Binding-site contacts:
Ligand atom OP1 contacts residue PHE157 of chain 1.E at 3.4 Å.
Ligand atom OP2 contacts residue PHE157 of chain 1.E at 3.2 Å.
Ligand atom O3P contacts residue MN1 of chain 1.Q at 3.5 Å.
Ligand atom OP1 contacts residue LYS61 of chain 1.E at 3.0 Å (salt-bridge).
Ligand atom N1 contacts residue HIS18 of chain 1.E at 3.4 Å.
Ligand atom O2P contacts residue HIS93 of chain 1.E at 3.3 Å (h-bond).
Ligand atom C2 contacts residue MET233 of chain 1.E at 3.5 Å (hydrophobic).
Ligand atom OP1 contacts residue LYS136 of chain 1.E at 3.4 Å.
Ligand atom C2' contacts residue HIS93 of chain 1.E at 3.5 Å.
Ligand atom O3P contacts residue HIS18 of chain 1.E at 3.0 Å (h-bond).
Ligand atom C6 contacts residue PHE138 of chain 1.E at 3.5 Å (hydrophobic).
Ligand atom C6 contacts residue TYR66 of chain 1.E at 3.4 Å (hydrophobic).
Ligand atom O2' contacts residue HIS93 of chain 1.E at 2.5 Å (h-bond).
Ligand atom N6 contacts residue HIS18 of chain 1.E at 3.3 Å.
Ligand atom C2 contacts residue HIS232 of chain 1.E at 3.3 Å.
Ligand atom N3 contacts residue TYR66 of chain 1.E at 3.3 Å.
Ligand atom N6 contacts residue ASP207 of chain 1.E at 2.9 Å (salt-bridge).
Ligand atom C5 contacts residue PHE138 of chain 1.E at 3.4 Å (hydrophobic).
Ligand atom O2' contacts residue LYS136 of chain 1.E at 3.3 Å (salt-bridge).
Ligand atom O3P contacts residue ASP47 of chain 1.E at 3.4 Å (salt-bridge).
Ligand atom O2P contacts residue MN1 of chain 1.Q at 2.2 Å.
Ligand atom OP1 contacts residue HIS158 of chain 1.E at 2.7 Å (h-bond).
Ligand atom P1 contacts residue HIS93 of chain 1.E at 3.4 Å.
Ligand atom O2P contacts residue HIS232 of chain 1.E at 3.0 Å.
Ligand atom C6 contacts residue HIS18 of chain 1.E at 3.4 Å.
Ligand atom O5P contacts residue HIS234 of chain 1.E at 3.0 Å.
Ligand atom O2P contacts residue ASN92 of chain 1.E at 2.7 Å (h-bond).
Ligand atom O3P contacts residue HIS234 of chain 1.E at 2.9 Å.
Ligand atom N1 contacts residue TYR66 of chain 1.E at 3.4 Å.
Ligand atom N6 contacts residue LEU211 of chain 1.E at 3.1 Å.
Ligand atom O2 contacts residue LYS136 of chain 1.E at 2.8 Å (salt-bridge).
Ligand atom P contacts residue LYS61 of chain 1.E at 3.2 Å.
Ligand atom OP2 contacts residue LYS61 of chain 1.E at 2.6 Å (salt-bridge).
Ligand atom C5 contacts residue TYR66 of chain 1.E at 3.4 Å (hydrophobic).
Ligand atom P1 contacts residue MN1 of chain 1.Q at 3.3 Å.
Ligand atom C4 contacts residue TYR66 of chain 1.E at 3.4 Å (hydrophobic).
Ligand atom C2 contacts residue TYR66 of chain 1.E at 3.3 Å (hydrophobic).
Ligand atom O5' contacts residue LYS61 of chain 1.E at 2.6 Å (salt-bridge).
Ligand atom O2P contacts residue ASP47 of chain 1.E at 3.3 Å (salt-bridge).
Ligand atom N7 contacts residue LYS251 of chain 1.E at 3.5 Å (salt-bridge).

Sequence of chain 1.E:
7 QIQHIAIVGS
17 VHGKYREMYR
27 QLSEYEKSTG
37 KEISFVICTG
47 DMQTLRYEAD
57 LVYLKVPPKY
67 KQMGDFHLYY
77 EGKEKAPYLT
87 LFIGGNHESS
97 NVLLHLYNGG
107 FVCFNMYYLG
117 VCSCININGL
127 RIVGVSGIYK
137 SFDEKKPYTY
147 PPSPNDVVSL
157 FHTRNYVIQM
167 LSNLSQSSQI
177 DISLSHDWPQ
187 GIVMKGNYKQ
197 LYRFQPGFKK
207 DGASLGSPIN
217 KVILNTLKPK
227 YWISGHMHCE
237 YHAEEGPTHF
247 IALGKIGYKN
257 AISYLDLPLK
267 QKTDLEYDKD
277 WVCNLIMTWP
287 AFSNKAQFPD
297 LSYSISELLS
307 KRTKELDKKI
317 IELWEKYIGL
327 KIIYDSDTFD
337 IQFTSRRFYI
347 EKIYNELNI

A small-molecule ligand and the protein it binds are described below.
Small molecule (SMILES): Nc1ccn([C@@H]2O[C@H](CO[P](=O)(O)O[C@H]3[C@@H](OP(=O)(O)O)[C@H](n4cnc5c(N)ncnc54)O[C@@H]3CO[P](=O)(O)O[C@H]3[C@@H](O)[C@H](n4cnc5c(N)ncnc54)O[C@@H]3COP(=O)(O)O)[C@@H](O[P](=O)(O)OC[C@H]3O[C@@H](n4cnc5c(N)ncnc54)[C@H](O)[C@@H]3OP(=O)(O)O)[C@H]2O)c(=O)n1